Sequence of chain 11.C:
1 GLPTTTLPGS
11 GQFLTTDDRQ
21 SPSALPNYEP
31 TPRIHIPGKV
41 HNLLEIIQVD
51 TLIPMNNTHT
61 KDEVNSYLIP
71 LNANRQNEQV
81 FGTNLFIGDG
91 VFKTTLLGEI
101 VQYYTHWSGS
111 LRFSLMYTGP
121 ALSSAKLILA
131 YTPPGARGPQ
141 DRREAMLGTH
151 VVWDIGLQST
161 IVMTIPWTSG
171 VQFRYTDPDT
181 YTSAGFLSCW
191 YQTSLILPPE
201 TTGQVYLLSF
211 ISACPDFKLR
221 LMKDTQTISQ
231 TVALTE

The small molecule below binds the protein below.
Small molecule (SMILES): Cc1cc(CCCOc2c(C)cc(-c3noc(C(F)(F)F)n3)cc2C)on1

Binding-site contacts:
Ligand atom F3 contacts residue VAL176 of chain 11.A at 3.6 Å.
Ligand atom C2A contacts residue PHE186 of chain 11.A at 3.5 Å (hydrophobic).
Ligand atom C2C contacts residue ILE104 of chain 11.A at 3.8 Å (hydrophobic).
Ligand atom N1A contacts residue PRO174 of chain 11.A at 3.5 Å.
Ligand atom C1C contacts residue TYR197 of chain 11.A at 3.5 Å (hydrophobic).
Ligand atom C2C contacts residue TYR128 of chain 11.A at 3.2 Å (hydrophobic).
Ligand atom CM6 contacts residue TYR152 of chain 11.A at 3.4 Å (hydrophobic).
Ligand atom CM6 contacts residue VAL188 of chain 11.A at 3.8 Å (hydrophobic).
Ligand atom F3 contacts residue PRO174 of chain 11.A at 2.9 Å.
Ligand atom F1 contacts residue MET224 of chain 11.A at 3.6 Å.
Ligand atom CM2 contacts residue ILE104 of chain 11.A at 3.6 Å (hydrophobic).
Ligand atom N3A contacts residue PHE186 of chain 11.A at 3.4 Å.
Ligand atom CM2 contacts residue MET224 of chain 11.A at 3.5 Å (hydrophobic).
Ligand atom CM6 contacts residue LEU25 of chain 11.C at 3.8 Å (hydrophobic).
Ligand atom O1A contacts residue ALA24 of chain 11.C at 3.3 Å.
Ligand atom F3 contacts residue MET151 of chain 11.A at 3.7 Å.
Ligand atom C6B contacts residue TYR152 of chain 11.A at 3.6 Å (hydrophobic).
Ligand atom C3B contacts residue MET224 of chain 11.A at 3.6 Å (hydrophobic).
Ligand atom C4 contacts residue TYR197 of chain 11.A at 3.4 Å (hydrophobic).
Ligand atom O1 contacts residue MET221 of chain 11.A at 3.7 Å.
Ligand atom CM2 contacts residue TYR128 of chain 11.A at 3.4 Å (hydrophobic).
Ligand atom O1A contacts residue PRO174 of chain 11.A at 3.5 Å.
Ligand atom CM4 contacts residue ALA150 of chain 11.A at 3.6 Å (hydrophobic).
Ligand atom F3 contacts residue ALA150 of chain 11.A at 2.7 Å.
Ligand atom CM4 contacts residue VAL176 of chain 11.A at 3.8 Å (hydrophobic).
Ligand atom C2A contacts residue TYR152 of chain 11.A at 3.7 Å (hydrophobic).
Ligand atom F3 contacts residue TYR152 of chain 11.A at 3.6 Å.
Ligand atom F1 contacts residue ALA150 of chain 11.A at 3.8 Å.
Ligand atom C1C contacts residue TYR128 of chain 11.A at 3.5 Å (hydrophobic).
Ligand atom CM3 contacts residue ASN219 of chain 11.A at 3.8 Å.
Ligand atom F2 contacts residue VAL176 of chain 11.A at 2.7 Å.
Ligand atom F1 contacts residue PHE186 of chain 11.A at 3.8 Å.
Ligand atom N3A contacts residue TYR152 of chain 11.A at 3.8 Å.
Ligand atom C3 contacts residue LEU106 of chain 11.A at 3.8 Å (hydrophobic).
Ligand atom N1A contacts residue ALA24 of chain 11.C at 3.2 Å.
Ligand atom F3 contacts residue SER175 of chain 11.A at 2.8 Å.
Ligand atom C2B contacts residue ILE104 of chain 11.A at 3.8 Å (hydrophobic).
Ligand atom C5B contacts residue TYR152 of chain 11.A at 3.5 Å (hydrophobic).
Ligand atom C3A contacts residue PHE186 of chain 11.A at 3.7 Å (hydrophobic).
Ligand atom C3C contacts residue TYR128 of chain 11.A at 3.3 Å (hydrophobic).

Sequence of chain 12.C:
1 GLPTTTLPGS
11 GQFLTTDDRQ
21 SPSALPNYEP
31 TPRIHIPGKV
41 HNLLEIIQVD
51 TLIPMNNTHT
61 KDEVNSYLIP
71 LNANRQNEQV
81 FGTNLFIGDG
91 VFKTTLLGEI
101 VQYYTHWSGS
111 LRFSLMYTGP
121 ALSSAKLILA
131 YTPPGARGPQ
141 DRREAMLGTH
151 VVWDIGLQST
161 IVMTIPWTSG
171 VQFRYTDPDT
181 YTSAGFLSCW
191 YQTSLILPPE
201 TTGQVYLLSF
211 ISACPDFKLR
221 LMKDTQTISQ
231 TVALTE

Sequence of chain 11.A:
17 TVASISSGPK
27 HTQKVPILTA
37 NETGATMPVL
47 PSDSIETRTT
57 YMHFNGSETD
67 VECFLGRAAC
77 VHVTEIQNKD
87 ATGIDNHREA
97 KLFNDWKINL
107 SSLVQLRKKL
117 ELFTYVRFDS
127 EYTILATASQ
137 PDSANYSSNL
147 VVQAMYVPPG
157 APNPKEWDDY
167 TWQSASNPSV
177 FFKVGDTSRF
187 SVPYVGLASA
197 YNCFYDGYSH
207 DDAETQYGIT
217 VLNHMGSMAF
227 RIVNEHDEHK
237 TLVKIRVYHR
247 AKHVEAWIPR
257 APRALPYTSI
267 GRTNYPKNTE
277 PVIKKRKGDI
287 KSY